This protein binds this small molecule.
Small molecule (SMILES): O=C(O)[C@@H]1CCCC[C@H]1C(=O)O

Binding-site contacts:
Ligand atom C contacts residue PHE21 of chain 1.A at 4.0 Å (hydrophobic).
Ligand atom O2 contacts residue ADP1 of chain 1.C at 2.7 Å (h-bond).
Ligand atom C1 contacts residue PHE21 of chain 1.A at 3.7 Å (hydrophobic).
Ligand atom C contacts residue ADP1 of chain 1.C at 3.8 Å.
Ligand atom O2 contacts residue ASP151 of chain 1.A at 3.0 Å (salt-bridge).
Ligand atom C4 contacts residue PHE21 of chain 1.A at 4.1 Å (hydrophobic).
Ligand atom O1 contacts residue LEU41 of chain 1.A at 3.0 Å.
Ligand atom C7 contacts residue LEU55 of chain 1.A at 4.1 Å (hydrophobic).
Ligand atom C5 contacts residue GLY153 of chain 1.A at 3.4 Å.
Ligand atom O contacts residue LEU41 of chain 1.A at 3.6 Å.
Ligand atom C1 contacts residue GLU58 of chain 1.A at 4.0 Å.
Ligand atom C4 contacts residue GLY153 of chain 1.A at 3.7 Å.
Ligand atom O2 contacts residue GLY153 of chain 1.A at 3.3 Å.
Ligand atom O contacts residue GLU58 of chain 1.A at 2.7 Å (salt-bridge).
Ligand atom O contacts residue ADP1 of chain 1.C at 3.7 Å.
Ligand atom O1 contacts residue ADP1 of chain 1.C at 3.6 Å.
Ligand atom C7 contacts residue GLU58 of chain 1.A at 3.6 Å.
Ligand atom C contacts residue LYS39 of chain 1.A at 4.0 Å.
Ligand atom O contacts residue LYS39 of chain 1.A at 3.2 Å (salt-bridge).
Ligand atom O3 contacts residue LYS20 of chain 1.A at 3.5 Å.
Ligand atom O3 contacts residue TRP154 of chain 1.A at 3.7 Å.
Ligand atom C contacts residue GLU58 of chain 1.A at 3.6 Å.
Ligand atom C5 contacts residue GLN54 of chain 1.A at 3.4 Å.
Ligand atom O3 contacts residue PHE21 of chain 1.A at 3.7 Å.
Ligand atom C3 contacts residue MG1 of chain 1.E at 2.9 Å.
Ligand atom O3 contacts residue ADP1 of chain 1.C at 3.7 Å.
Ligand atom C contacts residue LEU41 of chain 1.A at 3.5 Å (hydrophobic).
Ligand atom C7 contacts residue LEU46 of chain 1.A at 4.1 Å (hydrophobic).
Ligand atom O3 contacts residue MG1 of chain 1.E at 3.1 Å.
Ligand atom C2 contacts residue GLY153 of chain 1.A at 3.6 Å.
Ligand atom C3 contacts residue TRP154 of chain 1.A at 3.9 Å (hydrophobic).
Ligand atom C6 contacts residue VAL51 of chain 1.A at 3.6 Å (hydrophobic).
Ligand atom O1 contacts residue PHE21 of chain 1.A at 3.3 Å.
Ligand atom C4 contacts residue TRP154 of chain 1.A at 3.5 Å (hydrophobic).
Ligand atom C5 contacts residue VAL51 of chain 1.A at 3.9 Å (hydrophobic).
Ligand atom O2 contacts residue MG1 of chain 1.E at 1.9 Å.
Ligand atom C3 contacts residue ADP1 of chain 1.C at 3.4 Å.
Ligand atom O1 contacts residue LYS39 of chain 1.A at 4.1 Å.
Ligand atom C6 contacts residue LEU55 of chain 1.A at 3.9 Å (hydrophobic).
Ligand atom C3 contacts residue GLY153 of chain 1.A at 4.0 Å.

Sequence of chain 1.A:
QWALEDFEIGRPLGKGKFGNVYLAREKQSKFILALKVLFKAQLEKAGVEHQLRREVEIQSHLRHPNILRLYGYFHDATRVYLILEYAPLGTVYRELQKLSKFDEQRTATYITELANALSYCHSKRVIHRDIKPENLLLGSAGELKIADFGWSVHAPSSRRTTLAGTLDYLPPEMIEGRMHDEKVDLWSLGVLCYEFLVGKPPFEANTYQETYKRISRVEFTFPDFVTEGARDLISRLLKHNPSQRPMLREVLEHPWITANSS